Sequence of chain 1.D:
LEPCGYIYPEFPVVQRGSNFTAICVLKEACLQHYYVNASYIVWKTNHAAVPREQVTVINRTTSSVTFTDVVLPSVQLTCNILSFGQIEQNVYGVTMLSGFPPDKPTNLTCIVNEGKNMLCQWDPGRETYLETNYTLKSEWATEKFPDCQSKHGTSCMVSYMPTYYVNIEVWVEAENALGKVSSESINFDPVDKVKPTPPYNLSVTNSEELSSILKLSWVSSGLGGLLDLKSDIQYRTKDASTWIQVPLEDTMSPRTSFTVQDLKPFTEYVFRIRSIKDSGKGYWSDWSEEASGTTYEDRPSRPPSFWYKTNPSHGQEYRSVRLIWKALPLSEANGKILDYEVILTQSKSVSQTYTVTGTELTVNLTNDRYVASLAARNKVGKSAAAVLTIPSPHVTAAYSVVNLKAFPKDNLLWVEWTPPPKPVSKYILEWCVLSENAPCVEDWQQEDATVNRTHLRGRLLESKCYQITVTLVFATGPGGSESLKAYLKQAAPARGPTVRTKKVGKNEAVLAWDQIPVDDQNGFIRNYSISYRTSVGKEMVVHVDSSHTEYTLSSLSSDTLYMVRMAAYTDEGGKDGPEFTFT

Binding-site contacts:
Ligand atom C3 contacts residue ASN225 of chain 1.D at 3.8 Å.
Ligand atom C8 contacts residue TYR224 of chain 1.D at 3.9 Å (hydrophobic).
Ligand atom C7 contacts residue ASN225 of chain 1.D at 3.3 Å.
Ligand atom O5 contacts residue ASN225 of chain 1.D at 2.3 Å (h-bond).
Ligand atom C2 contacts residue ASN225 of chain 1.D at 2.4 Å.
Ligand atom C8 contacts residue VAL243 of chain 1.D at 3.8 Å (hydrophobic).
Ligand atom C8 contacts residue ASN225 of chain 1.D at 4.5 Å.
Ligand atom C1 contacts residue ASN225 of chain 1.D at 1.4 Å.
Ligand atom N2 contacts residue ASN225 of chain 1.D at 2.9 Å (h-bond).
Ligand atom C7 contacts residue VAL243 of chain 1.D at 4.2 Å (hydrophobic).
Ligand atom C5 contacts residue ASN225 of chain 1.D at 3.6 Å.
Ligand atom O7 contacts residue ASN225 of chain 1.D at 3.4 Å (h-bond).
Ligand atom O7 contacts residue VAL243 of chain 1.D at 3.9 Å.
Ligand atom C4 contacts residue ASN225 of chain 1.D at 4.2 Å.

A protein and the small-molecule ligand that binds it are described below.
Small molecule (SMILES): CC(=O)N[C@@H]1[C@@H](O)[C@H](O)[C@@H](CO)O[C@H]1O